The protein below binds the small molecule below.
Small molecule (SMILES): Nc1ccn([C@H]2C[C@H](O)[C@@H](COP(=O)(O)NP(=O)(O)OP(=O)(O)O)O2)c(=O)n1

Sequence of chain 1.D:
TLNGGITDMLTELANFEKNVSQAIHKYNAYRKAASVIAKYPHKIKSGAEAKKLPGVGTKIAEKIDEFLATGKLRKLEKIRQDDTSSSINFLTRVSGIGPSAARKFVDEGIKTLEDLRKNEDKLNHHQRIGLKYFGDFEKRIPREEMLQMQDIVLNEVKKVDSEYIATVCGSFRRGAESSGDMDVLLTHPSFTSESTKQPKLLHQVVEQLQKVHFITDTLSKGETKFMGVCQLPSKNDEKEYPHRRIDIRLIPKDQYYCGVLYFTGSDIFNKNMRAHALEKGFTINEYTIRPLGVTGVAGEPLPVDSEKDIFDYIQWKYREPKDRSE

Binding-site contacts:
Ligand atom O1B contacts residue GLY173 of chain 1.D at 3.3 Å.
Ligand atom O1B contacts residue ASP186 of chain 1.D at 2.9 Å (salt-bridge).
Ligand atom O1G contacts residue SER182 of chain 1.D at 3.6 Å.
Ligand atom O2B contacts residue SER174 of chain 1.D at 3.8 Å.
Ligand atom C2' contacts residue TYR265 of chain 1.D at 3.5 Å (hydrophobic).
Ligand atom PG contacts residue SER174 of chain 1.D at 3.6 Å.
Ligand atom PG contacts residue MG1 of chain 1.E at 3.4 Å.
Ligand atom O1B contacts residue MG1 of chain 1.E at 2.0 Å.
Ligand atom O5' contacts residue MG1 of chain 1.F at 3.5 Å.
Ligand atom PA contacts residue MG1 of chain 1.F at 3.1 Å.
Ligand atom O2A contacts residue ASP186 of chain 1.D at 3.1 Å (salt-bridge).
Ligand atom PB contacts residue MG1 of chain 1.E at 3.0 Å.
Ligand atom O3' contacts residue GLY268 of chain 1.D at 3.4 Å.
Ligand atom PG contacts residue GLY183 of chain 1.D at 3.8 Å.
Ligand atom O2G contacts residue SER174 of chain 1.D at 3.7 Å.
Ligand atom O2A contacts residue ASP184 of chain 1.D at 2.9 Å (salt-bridge).
Ligand atom O3' contacts residue THR267 of chain 1.D at 3.7 Å.
Ligand atom O1G contacts residue SER174 of chain 1.D at 2.6 Å (h-bond).
Ligand atom O3B contacts residue MG1 of chain 1.E at 3.6 Å.
Ligand atom O1A contacts residue MG1 of chain 1.F at 3.7 Å.
Ligand atom O2 contacts residue TYR265 of chain 1.D at 3.4 Å.
Ligand atom O2G contacts residue ASP184 of chain 1.D at 2.7 Å (salt-bridge).
Ligand atom O1G contacts residue GLY183 of chain 1.D at 2.8 Å (h-bond).
Ligand atom C2' contacts residue GLY268 of chain 1.D at 3.5 Å.
Ligand atom C5 contacts residue ASP270 of chain 1.D at 3.5 Å.
Ligand atom C4 contacts residue ASP270 of chain 1.D at 3.4 Å.
Ligand atom O2 contacts residue ASN273 of chain 1.D at 2.9 Å (h-bond).
Ligand atom N3A contacts residue MG1 of chain 1.E at 3.5 Å.
Ligand atom O2B contacts residue ARG177 of chain 1.D at 2.9 Å (salt-bridge).
Ligand atom C1' contacts residue TYR265 of chain 1.D at 3.7 Å (hydrophobic).
Ligand atom O3' contacts residue ARG177 of chain 1.D at 3.5 Å (salt-bridge).
Ligand atom O2A contacts residue MG1 of chain 1.E at 1.9 Å.
Ligand atom O1B contacts residue SER174 of chain 1.D at 3.0 Å (h-bond).
Ligand atom C5' contacts residue ASP186 of chain 1.D at 3.5 Å.
Ligand atom O2G contacts residue MG1 of chain 1.E at 1.9 Å.
Ligand atom PA contacts residue MG1 of chain 1.E at 3.2 Å.
Ligand atom C2' contacts residue ASN273 of chain 1.D at 3.6 Å.
Ligand atom N3 contacts residue ASP270 of chain 1.D at 3.7 Å.
Ligand atom C4' contacts residue PHE266 of chain 1.D at 3.6 Å (hydrophobic).
Ligand atom O2A contacts residue MG1 of chain 1.F at 2.2 Å.